Sequence of chain 1.B:
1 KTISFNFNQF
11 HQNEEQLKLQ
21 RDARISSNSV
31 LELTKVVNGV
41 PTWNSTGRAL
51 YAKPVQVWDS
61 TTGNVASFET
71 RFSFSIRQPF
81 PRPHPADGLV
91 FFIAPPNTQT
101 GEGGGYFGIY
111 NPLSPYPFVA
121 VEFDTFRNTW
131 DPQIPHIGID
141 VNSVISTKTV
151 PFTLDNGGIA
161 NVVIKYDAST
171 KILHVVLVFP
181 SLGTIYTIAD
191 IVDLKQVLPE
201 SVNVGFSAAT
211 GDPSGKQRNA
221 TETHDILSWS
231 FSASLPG

Binding-site contacts:
Ligand atom O7 contacts residue TRP43 of chain 1.B at 4.4 Å.
Ligand atom C8 contacts residue TRP43 of chain 1.B at 4.0 Å (hydrophobic).
Ligand atom O5 contacts residue ASN44 of chain 1.B at 2.4 Å (h-bond).
Ligand atom C8 contacts residue PRO213 of chain 1.B at 3.5 Å (hydrophobic).
Ligand atom C7 contacts residue ASN44 of chain 1.B at 3.4 Å.
Ligand atom C1 contacts residue PRO213 of chain 1.B at 4.5 Å (hydrophobic).
Ligand atom C2 contacts residue ASN44 of chain 1.B at 2.4 Å.
Ligand atom C5 contacts residue ASN44 of chain 1.B at 3.7 Å.
Ligand atom O7 contacts residue ASN44 of chain 1.B at 3.6 Å.
Ligand atom C1 contacts residue ASN44 of chain 1.B at 1.4 Å.
Ligand atom C7 contacts residue PRO213 of chain 1.B at 4.1 Å (hydrophobic).
Ligand atom N2 contacts residue ASN44 of chain 1.B at 2.9 Å (h-bond).
Ligand atom C8 contacts residue ASN44 of chain 1.B at 4.4 Å.
Ligand atom N2 contacts residue PRO213 of chain 1.B at 4.0 Å.
Ligand atom C4 contacts residue ASN44 of chain 1.B at 4.2 Å.
Ligand atom C3 contacts residue ASN44 of chain 1.B at 3.8 Å.

A small-molecule ligand and the protein it binds are described below.
Small molecule (SMILES): CC(=O)N[C@H]1[C@@H](O[C@H]2[C@H](O[C@@H]3O[C@@H](C)[C@@H](O)[C@@H](O)[C@@H]3O)[C@@H](NC(C)=O)CO[C@@H]2CO)O[C@H](CO)[C@@H](O)[C@@H]1O